A small-molecule ligand and the protein it binds are described below.
Small molecule (SMILES): CC(=O)N[C@H]1[C@H](O[C@H]2[C@H](O)[C@@H](NC(C)=O)CO[C@@H]2CO)O[C@H](CO)[C@@H](O)[C@@H]1O

Binding-site contacts:
Ligand atom C8 contacts residue ASN350 of chain 1.E at 4.1 Å.
Ligand atom C6 contacts residue ASN348 of chain 1.E at 4.5 Å.
Ligand atom O5 contacts residue ASN350 of chain 1.E at 2.2 Å (h-bond).
Ligand atom C4 contacts residue ASN350 of chain 1.E at 4.2 Å.
Ligand atom C1 contacts residue ASN350 of chain 1.E at 1.4 Å.
Ligand atom O6 contacts residue ASN348 of chain 1.E at 4.2 Å.
Ligand atom C7 contacts residue ASN350 of chain 1.E at 3.6 Å.
Ligand atom C3 contacts residue ASN350 of chain 1.E at 3.7 Å.
Ligand atom O7 contacts residue ASN350 of chain 1.E at 4.0 Å.
Ligand atom O5 contacts residue ASN348 of chain 1.E at 4.1 Å.
Ligand atom C2 contacts residue ASN350 of chain 1.E at 2.4 Å.
Ligand atom N2 contacts residue ASN350 of chain 1.E at 2.8 Å (h-bond).
Ligand atom C5 contacts residue ASN350 of chain 1.E at 3.6 Å.

Sequence of chain 1.E:
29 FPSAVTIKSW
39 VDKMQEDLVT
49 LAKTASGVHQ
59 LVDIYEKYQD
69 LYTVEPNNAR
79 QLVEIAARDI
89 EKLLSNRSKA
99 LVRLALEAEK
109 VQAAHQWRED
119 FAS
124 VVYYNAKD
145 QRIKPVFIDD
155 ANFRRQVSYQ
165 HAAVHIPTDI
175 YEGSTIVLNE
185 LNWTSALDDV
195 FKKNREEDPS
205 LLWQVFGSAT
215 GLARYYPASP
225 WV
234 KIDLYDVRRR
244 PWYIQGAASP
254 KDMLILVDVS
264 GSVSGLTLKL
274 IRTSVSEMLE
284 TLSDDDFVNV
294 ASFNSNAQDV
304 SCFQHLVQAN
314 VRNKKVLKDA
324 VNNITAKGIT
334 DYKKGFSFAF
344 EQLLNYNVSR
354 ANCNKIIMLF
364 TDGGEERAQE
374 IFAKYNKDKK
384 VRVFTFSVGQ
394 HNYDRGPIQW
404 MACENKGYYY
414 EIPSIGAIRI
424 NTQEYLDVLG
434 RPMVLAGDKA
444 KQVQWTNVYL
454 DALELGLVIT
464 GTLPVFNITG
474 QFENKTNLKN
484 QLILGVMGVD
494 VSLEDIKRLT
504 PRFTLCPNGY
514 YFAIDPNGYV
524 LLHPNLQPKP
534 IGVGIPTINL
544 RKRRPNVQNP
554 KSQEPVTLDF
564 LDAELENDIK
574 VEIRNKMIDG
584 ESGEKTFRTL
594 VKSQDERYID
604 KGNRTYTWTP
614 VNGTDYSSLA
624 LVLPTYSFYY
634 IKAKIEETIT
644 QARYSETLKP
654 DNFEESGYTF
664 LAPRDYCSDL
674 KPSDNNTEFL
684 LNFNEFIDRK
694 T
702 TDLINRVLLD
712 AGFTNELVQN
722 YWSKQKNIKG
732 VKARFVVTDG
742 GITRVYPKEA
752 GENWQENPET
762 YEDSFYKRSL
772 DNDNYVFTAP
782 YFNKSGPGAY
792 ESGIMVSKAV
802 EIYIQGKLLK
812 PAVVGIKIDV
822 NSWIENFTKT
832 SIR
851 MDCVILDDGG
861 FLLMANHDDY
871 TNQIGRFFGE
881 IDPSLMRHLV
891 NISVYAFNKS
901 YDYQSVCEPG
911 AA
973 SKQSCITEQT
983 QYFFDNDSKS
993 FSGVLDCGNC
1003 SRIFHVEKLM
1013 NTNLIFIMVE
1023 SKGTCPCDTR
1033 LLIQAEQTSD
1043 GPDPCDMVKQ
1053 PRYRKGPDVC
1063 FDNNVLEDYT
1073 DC